Sequence of chain 1.B:
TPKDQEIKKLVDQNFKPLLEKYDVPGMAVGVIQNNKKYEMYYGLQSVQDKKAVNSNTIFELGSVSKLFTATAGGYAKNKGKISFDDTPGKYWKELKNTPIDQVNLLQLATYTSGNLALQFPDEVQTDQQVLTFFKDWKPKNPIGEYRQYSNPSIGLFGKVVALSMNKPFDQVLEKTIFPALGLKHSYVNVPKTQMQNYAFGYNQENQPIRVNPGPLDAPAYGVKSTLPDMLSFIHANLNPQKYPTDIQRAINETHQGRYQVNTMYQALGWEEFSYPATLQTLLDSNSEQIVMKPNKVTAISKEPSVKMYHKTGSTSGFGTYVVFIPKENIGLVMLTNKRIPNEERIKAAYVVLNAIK

Binding-site contacts:
Ligand atom N17 contacts residue VAL214 of chain 1.B at 3.9 Å.
Ligand atom B1 contacts residue SER66 of chain 1.B at 1.5 Å.
Ligand atom O9 contacts residue GLN122 of chain 1.B at 3.9 Å.
Ligand atom P1 contacts residue SER66 of chain 1.B at 3.9 Å.
Ligand atom O4 contacts residue GLY65 of chain 1.B at 3.9 Å.
Ligand atom N19 contacts residue ASN215 of chain 1.B at 3.8 Å.
Ligand atom O6 contacts residue SER317 of chain 1.B at 4.0 Å.
Ligand atom C12 contacts residue TYR224 of chain 1.B at 3.9 Å (hydrophobic).
Ligand atom N14 contacts residue THR318 of chain 1.B at 3.8 Å.
Ligand atom C10 contacts residue GLN122 of chain 1.B at 3.8 Å.
Ligand atom B1 contacts residue TYR152 of chain 1.B at 3.3 Å.
Ligand atom O4 contacts residue SER66 of chain 1.B at 2.4 Å (h-bond).
Ligand atom N19 contacts residue VAL214 of chain 1.B at 3.8 Å.
Ligand atom N14 contacts residue SER319 of chain 1.B at 4.0 Å.
Ligand atom O2 contacts residue SER317 of chain 1.B at 3.7 Å.
Ligand atom C15 contacts residue SER317 of chain 1.B at 3.7 Å.
Ligand atom O8 contacts residue LEU121 of chain 1.B at 3.7 Å.
Ligand atom O8 contacts residue ASN154 of chain 1.B at 3.0 Å (h-bond).
Ligand atom O5 contacts residue TYR152 of chain 1.B at 2.6 Å (h-bond).
Ligand atom N19 contacts residue SER319 of chain 1.B at 3.8 Å.
Ligand atom C2 contacts residue LYS69 of chain 1.B at 3.8 Å.
Ligand atom N20 contacts residue THR318 of chain 1.B at 3.9 Å.
Ligand atom O4 contacts residue SER317 of chain 1.B at 2.9 Å (h-bond).
Ligand atom B1 contacts residue LYS69 of chain 1.B at 3.8 Å.
Ligand atom P1 contacts residue TYR152 of chain 1.B at 3.8 Å.
Ligand atom O5 contacts residue SER66 of chain 1.B at 2.4 Å (h-bond).
Ligand atom N20 contacts residue SER319 of chain 1.B at 3.3 Å (h-bond).
Ligand atom C11 contacts residue GLN122 of chain 1.B at 3.5 Å.
Ligand atom O4 contacts residue GLY316 of chain 1.B at 3.8 Å.
Ligand atom O8 contacts residue GLN122 of chain 1.B at 2.9 Å (h-bond).
Ligand atom O2 contacts residue THR315 of chain 1.B at 2.8 Å (h-bond).
Ligand atom O2 contacts residue GLY316 of chain 1.B at 3.4 Å.
Ligand atom O9 contacts residue LEU121 of chain 1.B at 3.9 Å.
Ligand atom O3 contacts residue TYR152 of chain 1.B at 3.2 Å.
Ligand atom S7 contacts residue GLN122 of chain 1.B at 3.8 Å.
Ligand atom N18 contacts residue ASN215 of chain 1.B at 3.1 Å (h-bond).
Ligand atom N18 contacts residue VAL214 of chain 1.B at 3.5 Å.
Ligand atom N3 contacts residue SER66 of chain 1.B at 3.7 Å.
Ligand atom N3 contacts residue SER317 of chain 1.B at 3.9 Å.
Ligand atom C2 contacts residue SER66 of chain 1.B at 2.5 Å.

A protein and the small-molecule ligand that binds it are described below.
Small molecule (SMILES): O=P(O)(O)OB(O)CNS(=O)(=O)c1ccc(-c2nnn[nH]2)nc1